Sequence of chain 1.A:
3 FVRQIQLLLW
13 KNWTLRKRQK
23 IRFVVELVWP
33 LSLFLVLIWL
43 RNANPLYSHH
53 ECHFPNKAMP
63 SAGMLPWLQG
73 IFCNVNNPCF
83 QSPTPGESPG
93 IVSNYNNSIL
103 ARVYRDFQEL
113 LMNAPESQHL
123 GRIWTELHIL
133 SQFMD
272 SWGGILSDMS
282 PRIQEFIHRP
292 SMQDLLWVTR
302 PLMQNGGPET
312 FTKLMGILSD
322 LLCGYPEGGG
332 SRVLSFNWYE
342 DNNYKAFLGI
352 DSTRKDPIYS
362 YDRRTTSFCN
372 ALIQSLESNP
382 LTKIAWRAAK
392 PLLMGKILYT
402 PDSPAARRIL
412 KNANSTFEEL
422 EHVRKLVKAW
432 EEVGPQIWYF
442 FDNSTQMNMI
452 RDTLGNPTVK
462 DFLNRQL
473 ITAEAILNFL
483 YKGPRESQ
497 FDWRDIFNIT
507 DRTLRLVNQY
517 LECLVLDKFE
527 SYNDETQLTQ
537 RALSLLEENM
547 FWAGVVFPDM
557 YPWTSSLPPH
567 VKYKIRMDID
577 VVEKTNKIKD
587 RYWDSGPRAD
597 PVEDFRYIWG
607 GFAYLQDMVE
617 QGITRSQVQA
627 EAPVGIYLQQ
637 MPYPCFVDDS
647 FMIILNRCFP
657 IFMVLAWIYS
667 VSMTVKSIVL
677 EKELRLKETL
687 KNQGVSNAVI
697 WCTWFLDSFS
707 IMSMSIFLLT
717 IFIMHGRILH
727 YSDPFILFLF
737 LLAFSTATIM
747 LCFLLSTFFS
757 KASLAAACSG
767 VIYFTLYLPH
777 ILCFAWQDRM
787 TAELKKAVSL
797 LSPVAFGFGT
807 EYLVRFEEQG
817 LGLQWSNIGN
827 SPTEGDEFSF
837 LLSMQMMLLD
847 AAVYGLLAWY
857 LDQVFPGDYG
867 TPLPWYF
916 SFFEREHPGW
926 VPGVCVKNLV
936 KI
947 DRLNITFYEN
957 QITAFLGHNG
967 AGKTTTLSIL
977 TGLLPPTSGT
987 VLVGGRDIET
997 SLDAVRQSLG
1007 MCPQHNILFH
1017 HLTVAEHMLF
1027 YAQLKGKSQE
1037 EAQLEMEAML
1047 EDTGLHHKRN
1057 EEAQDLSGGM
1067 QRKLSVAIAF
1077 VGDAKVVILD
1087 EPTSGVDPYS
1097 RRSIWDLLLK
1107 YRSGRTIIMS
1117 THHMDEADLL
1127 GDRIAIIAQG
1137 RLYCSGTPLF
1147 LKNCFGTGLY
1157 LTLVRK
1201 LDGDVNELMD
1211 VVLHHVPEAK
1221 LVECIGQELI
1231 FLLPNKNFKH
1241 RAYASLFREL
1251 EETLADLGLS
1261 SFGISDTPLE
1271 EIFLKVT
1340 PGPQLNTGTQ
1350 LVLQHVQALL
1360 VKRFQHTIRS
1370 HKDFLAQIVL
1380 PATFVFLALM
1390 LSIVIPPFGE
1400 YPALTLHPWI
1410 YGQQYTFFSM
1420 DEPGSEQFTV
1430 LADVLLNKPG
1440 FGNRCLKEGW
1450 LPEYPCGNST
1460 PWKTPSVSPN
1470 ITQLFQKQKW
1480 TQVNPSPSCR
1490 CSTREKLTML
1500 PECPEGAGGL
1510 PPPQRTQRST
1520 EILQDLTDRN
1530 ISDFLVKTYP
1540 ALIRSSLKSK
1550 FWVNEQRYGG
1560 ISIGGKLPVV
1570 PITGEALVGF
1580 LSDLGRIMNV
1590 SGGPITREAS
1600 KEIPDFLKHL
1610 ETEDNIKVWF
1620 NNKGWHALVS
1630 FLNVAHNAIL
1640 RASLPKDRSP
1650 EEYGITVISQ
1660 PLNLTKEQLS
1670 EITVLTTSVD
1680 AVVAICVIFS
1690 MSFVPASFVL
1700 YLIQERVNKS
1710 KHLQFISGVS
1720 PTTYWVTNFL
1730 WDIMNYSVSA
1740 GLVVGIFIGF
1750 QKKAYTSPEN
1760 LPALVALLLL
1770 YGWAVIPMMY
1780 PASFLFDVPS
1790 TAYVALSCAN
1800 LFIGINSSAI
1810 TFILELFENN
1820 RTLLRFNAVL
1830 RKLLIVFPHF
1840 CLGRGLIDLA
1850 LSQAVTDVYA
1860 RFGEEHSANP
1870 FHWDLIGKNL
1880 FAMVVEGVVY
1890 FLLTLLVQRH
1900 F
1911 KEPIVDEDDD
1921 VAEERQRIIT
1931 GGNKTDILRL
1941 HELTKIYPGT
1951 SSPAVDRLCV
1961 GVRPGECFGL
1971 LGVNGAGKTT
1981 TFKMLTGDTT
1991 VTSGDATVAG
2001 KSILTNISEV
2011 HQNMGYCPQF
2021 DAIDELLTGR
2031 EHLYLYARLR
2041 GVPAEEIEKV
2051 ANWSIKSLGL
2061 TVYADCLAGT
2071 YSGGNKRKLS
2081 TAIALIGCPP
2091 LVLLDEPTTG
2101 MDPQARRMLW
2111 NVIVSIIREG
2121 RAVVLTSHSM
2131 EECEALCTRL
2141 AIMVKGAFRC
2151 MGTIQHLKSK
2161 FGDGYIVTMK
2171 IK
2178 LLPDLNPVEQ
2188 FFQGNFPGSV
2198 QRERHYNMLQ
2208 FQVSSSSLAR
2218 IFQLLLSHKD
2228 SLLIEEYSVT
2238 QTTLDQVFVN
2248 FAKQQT

This small molecule binds to this protein.
Small molecule (SMILES): CC(=O)N[C@@H]1[C@@H](O)[C@H](O)[C@@H](CO)O[C@H]1O

Binding-site contacts:
Ligand atom C1 contacts residue ARG107 of chain 1.A at 4.5 Å.
Ligand atom C3 contacts residue ARG107 of chain 1.A at 4.2 Å.
Ligand atom C3 contacts residue ASN98 of chain 1.A at 3.7 Å.
Ligand atom N2 contacts residue ASN98 of chain 1.A at 2.7 Å (h-bond).
Ligand atom C2 contacts residue ASN98 of chain 1.A at 2.4 Å.
Ligand atom O4 contacts residue ILE93 of chain 1.A at 3.7 Å.
Ligand atom C5 contacts residue ASN98 of chain 1.A at 3.8 Å.
Ligand atom O5 contacts residue ASN98 of chain 1.A at 2.5 Å (h-bond).
Ligand atom C4 contacts residue ASN98 of chain 1.A at 4.1 Å.
Ligand atom C6 contacts residue ASN98 of chain 1.A at 4.4 Å.
Ligand atom N2 contacts residue ARG107 of chain 1.A at 3.4 Å (salt-bridge).
Ligand atom C2 contacts residue ARG107 of chain 1.A at 3.6 Å.
Ligand atom C1 contacts residue ASN98 of chain 1.A at 1.4 Å.
Ligand atom O5 contacts residue SER95 of chain 1.A at 4.5 Å.
Ligand atom O3 contacts residue ARG107 of chain 1.A at 3.5 Å (salt-bridge).
Ligand atom C8 contacts residue ASN98 of chain 1.A at 3.4 Å.
Ligand atom O4 contacts residue ASN98 of chain 1.A at 4.4 Å.
Ligand atom C7 contacts residue ARG107 of chain 1.A at 4.4 Å.
Ligand atom O7 contacts residue ASN98 of chain 1.A at 4.1 Å.
Ligand atom C7 contacts residue ASN98 of chain 1.A at 3.2 Å.